A protein and the small-molecule ligand that binds it are described below.
Small molecule (SMILES): Nc1ccn([C@@H]2O[C@H](CO[P](=O)(O)O[C@H]3[C@@H](O)[C@H](n4cnc5c(=O)[nH]c(N)nc54)O[C@@H]3COP(=O)=O)[C@@H](O[P](=O)(O)OC[C@H]3O[C@@H](n4cnc5c(=O)[nH]c(N)nc54)[C@H](O)[C@@H]3O[P](=O)(O)OC[C@H]3O[C@@H](n4cnc5c(=O)[nH]c(N)nc54)[C@H](O)[C@@H]3O[P](=O)(O)OC[C@H]3O[C@@H](n4cnc5c(=O)[nH]c(N)nc54)[C@H](O)[C@@H]3O[P](=O)(O)OC[C@H]3O[C@@H](n4ccc(N)nc4=O)[C@H](O)[C@@H]3O[P](=O)(O)OC[C@H]3O[C@@H](n4cnc5c4NC=NC5N)[C@H](O)[C@@H]3O[P](=O)(O)OC[C@H]3O[C@@H](n4cnc5c(=O)[nH]c(N)nc54)[C@H](O)[C@@H]3O)[C@H]2O)c(=O)n1

Binding-site contacts:
Ligand atom O6 contacts residue DC10 of chain 1.C at 3.1 Å (h-bond).
Ligand atom N2 contacts residue DC10 of chain 1.C at 2.6 Å (h-bond).
Ligand atom C2 contacts residue DG13 of chain 1.C at 3.2 Å.
Ligand atom O2 contacts residue DG13 of chain 1.C at 3.0 Å (h-bond).
Ligand atom O6 contacts residue DG9 of chain 1.C at 2.8 Å (h-bond).
Ligand atom C2 contacts residue DC11 of chain 1.C at 3.2 Å.
Ligand atom OP1 contacts residue MET783 of chain 1.A at 3.3 Å.
Ligand atom N1 contacts residue DC11 of chain 1.C at 3.1 Å (h-bond).
Ligand atom N3 contacts residue DG9 of chain 1.C at 3.1 Å (h-bond).
Ligand atom O6 contacts residue DC12 of chain 1.C at 3.0 Å (h-bond).
Ligand atom N4 contacts residue DG13 of chain 1.C at 3.3 Å (h-bond).
Ligand atom N2 contacts residue DC7 of chain 1.C at 3.1 Å (h-bond).
Ligand atom C4 contacts residue DG13 of chain 1.C at 3.2 Å.
Ligand atom N2 contacts residue DC14 of chain 1.C at 3.1 Å (h-bond).
Ligand atom C6 contacts residue DC10 of chain 1.C at 3.3 Å.
Ligand atom O5' contacts residue ARG728 of chain 1.A at 2.9 Å (salt-bridge).
Ligand atom N2 contacts residue DG13 of chain 1.C at 3.1 Å (h-bond).
Ligand atom N1 contacts residue DC7 of chain 1.C at 3.1 Å (h-bond).
Ligand atom O2 contacts residue DG9 of chain 1.C at 3.1 Å (h-bond).
Ligand atom O2' contacts residue LYS699 of chain 1.A at 3.1 Å.
Ligand atom O6 contacts residue DC14 of chain 1.C at 3.0 Å (h-bond).
Ligand atom O6 contacts residue DC7 of chain 1.C at 3.0 Å (h-bond).
Ligand atom OP1 contacts residue LYS784 of chain 1.A at 2.6 Å (salt-bridge).
Ligand atom C5' contacts residue ARG728 of chain 1.A at 3.3 Å.
Ligand atom OP1 contacts residue GLY722 of chain 1.A at 2.8 Å (h-bond).
Ligand atom N1 contacts residue DC14 of chain 1.C at 3.1 Å (h-bond).
Ligand atom N6 contacts residue DT8 of chain 1.C at 3.0 Å (h-bond).
Ligand atom OP1 contacts residue TYR792 of chain 1.A at 2.4 Å (h-bond).
Ligand atom O3' contacts residue TYR792 of chain 1.A at 3.3 Å.
Ligand atom C2 contacts residue DC10 of chain 1.C at 3.0 Å.
Ligand atom N1 contacts residue DC10 of chain 1.C at 2.7 Å (h-bond).
Ligand atom OP1 contacts residue LYS787 of chain 1.A at 3.1 Å.
Ligand atom OP1 contacts residue SER786 of chain 1.A at 3.0 Å (h-bond).
Ligand atom N2 contacts residue DC11 of chain 1.C at 2.8 Å (h-bond).
Ligand atom N3 contacts residue DG13 of chain 1.C at 3.0 Å (h-bond).
Ligand atom N3 contacts residue DG13 of chain 1.C at 3.0 Å (h-bond).
Ligand atom N2 contacts residue DC12 of chain 1.C at 3.0 Å (h-bond).
Ligand atom N1 contacts residue DC12 of chain 1.C at 2.9 Å (h-bond).
Ligand atom N1 contacts residue DT8 of chain 1.C at 2.9 Å (h-bond).
Ligand atom N3 contacts residue DC12 of chain 1.C at 3.3 Å (h-bond).

Sequence of chain 1.A:
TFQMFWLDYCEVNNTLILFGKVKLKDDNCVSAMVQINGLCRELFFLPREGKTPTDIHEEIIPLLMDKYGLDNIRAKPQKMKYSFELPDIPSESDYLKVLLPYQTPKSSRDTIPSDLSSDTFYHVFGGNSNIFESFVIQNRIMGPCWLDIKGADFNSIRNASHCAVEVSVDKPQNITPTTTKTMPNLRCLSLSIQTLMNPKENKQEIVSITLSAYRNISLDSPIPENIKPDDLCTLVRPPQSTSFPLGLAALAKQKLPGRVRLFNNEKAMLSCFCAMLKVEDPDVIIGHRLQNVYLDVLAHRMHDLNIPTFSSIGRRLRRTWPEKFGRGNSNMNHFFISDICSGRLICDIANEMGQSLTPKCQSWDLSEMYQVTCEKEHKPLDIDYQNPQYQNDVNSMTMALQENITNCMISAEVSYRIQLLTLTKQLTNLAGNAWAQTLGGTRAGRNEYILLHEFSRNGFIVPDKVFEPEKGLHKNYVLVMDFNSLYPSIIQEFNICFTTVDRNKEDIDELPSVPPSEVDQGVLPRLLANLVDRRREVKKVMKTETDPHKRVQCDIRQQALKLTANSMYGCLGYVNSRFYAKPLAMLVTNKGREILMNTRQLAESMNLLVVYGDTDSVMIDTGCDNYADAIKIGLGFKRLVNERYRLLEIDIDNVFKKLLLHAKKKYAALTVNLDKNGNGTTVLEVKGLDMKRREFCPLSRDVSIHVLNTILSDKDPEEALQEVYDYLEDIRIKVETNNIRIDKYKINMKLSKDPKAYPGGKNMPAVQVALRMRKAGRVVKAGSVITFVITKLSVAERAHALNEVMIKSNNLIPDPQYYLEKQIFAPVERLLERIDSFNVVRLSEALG